A protein and the small-molecule ligand that binds it are described below.
Small molecule (SMILES): CC[C@@H](NC(=O)[C@@H](O)[C@H](C)NC(=O)[C@H](CC(=O)N(C)C)NC(=O)[C@@H](NC(=O)[C@@H](NC(=O)CCCCCN)C(C)(C)C)C(C)(C)C)c1ccccc1

Binding-site contacts:
Ligand atom CB3 contacts residue HIS63 of chain 1.A at 3.7 Å.
Ligand atom OD1 contacts residue HIS157 of chain 1.A at 3.7 Å.
Ligand atom O11 contacts residue HIS63 of chain 1.A at 2.2 Å (h-bond).
Ligand atom C311 contacts residue ASN62 of chain 1.A at 2.9 Å.
Ligand atom O11 contacts residue SER132 of chain 1.A at 2.8 Å (h-bond).
Ligand atom O4 contacts residue SER132 of chain 1.A at 2.3 Å (h-bond).
Ligand atom CB4 contacts residue SER132 of chain 1.A at 2.9 Å.
Ligand atom O3 contacts residue ARG165 of chain 1.A at 3.3 Å.
Ligand atom CG2 contacts residue SER135 of chain 1.A at 3.4 Å.
Ligand atom O2 contacts residue SER135 of chain 1.A at 3.4 Å (h-bond).
Ligand atom CG11 contacts residue SER135 of chain 1.A at 3.8 Å.
Ligand atom C11 contacts residue HIS63 of chain 1.A at 3.2 Å.
Ligand atom N21 contacts residue SER132 of chain 1.A at 3.5 Å (h-bond).
Ligand atom C3 contacts residue LEU133 of chain 1.A at 3.5 Å (hydrophobic).
Ligand atom CG4 contacts residue HIS63 of chain 1.A at 3.4 Å.
Ligand atom C11 contacts residue SER132 of chain 1.A at 2.4 Å.
Ligand atom C4 contacts residue SER132 of chain 1.A at 1.4 Å.
Ligand atom CA4 contacts residue LEU133 of chain 1.A at 3.1 Å (hydrophobic).
Ligand atom N21 contacts residue ARG165 of chain 1.A at 3.0 Å.
Ligand atom C32 contacts residue ASN62 of chain 1.A at 3.1 Å.
Ligand atom CA4 contacts residue ARG165 of chain 1.A at 3.2 Å.
Ligand atom C32 contacts residue CYS161 of chain 1.A at 3.4 Å (hydrophobic).
Ligand atom CB4 contacts residue LEU133 of chain 1.A at 2.8 Å (hydrophobic).
Ligand atom CG31 contacts residue GLU31 of chain 1.A at 3.5 Å.
Ligand atom CB4 contacts residue ARG165 of chain 1.A at 3.7 Å.
Ligand atom O4 contacts residue GLY164 of chain 1.A at 3.6 Å.
Ligand atom C11 contacts residue ARG165 of chain 1.A at 3.3 Å.
Ligand atom O4 contacts residue ARG165 of chain 1.A at 2.6 Å (salt-bridge).
Ligand atom C6 contacts residue VAL163 of chain 1.A at 3.5 Å (hydrophobic).
Ligand atom O2 contacts residue SER134 of chain 1.A at 2.7 Å.
Ligand atom CG2 contacts residue SER134 of chain 1.A at 3.8 Å.
Ligand atom N3 contacts residue LEU133 of chain 1.A at 2.5 Å (h-bond).
Ligand atom CB4 contacts residue ARG166 of chain 1.A at 3.4 Å.
Ligand atom C4 contacts residue ARG165 of chain 1.A at 3.4 Å.
Ligand atom OD1 contacts residue HIS63 of chain 1.A at 2.8 Å (h-bond).
Ligand atom CG21 contacts residue ARG166 of chain 1.A at 3.6 Å.
Ligand atom CA4 contacts residue SER132 of chain 1.A at 2.4 Å.
Ligand atom C7 contacts residue ILE231 of chain 1.A at 3.6 Å (hydrophobic).
Ligand atom OD1 contacts residue SER134 of chain 1.A at 2.9 Å.
Ligand atom N3 contacts residue SER132 of chain 1.A at 2.9 Å (h-bond).

Sequence of chain 1.A:
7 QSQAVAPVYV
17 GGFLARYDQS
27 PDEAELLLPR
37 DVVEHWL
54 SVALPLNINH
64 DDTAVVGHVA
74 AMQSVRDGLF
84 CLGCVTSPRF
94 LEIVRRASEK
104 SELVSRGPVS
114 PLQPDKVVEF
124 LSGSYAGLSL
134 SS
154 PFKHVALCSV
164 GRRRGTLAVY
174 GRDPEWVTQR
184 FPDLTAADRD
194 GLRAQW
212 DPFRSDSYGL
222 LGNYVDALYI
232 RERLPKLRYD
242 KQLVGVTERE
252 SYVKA